The small molecule below binds the protein below.
Small molecule (SMILES): CC(=O)N[C@@H]1[C@@H](O)[C@H](O)[C@@H](CO)O[C@H]1O

Binding-site contacts:
Ligand atom C2 contacts residue ASN254 of chain 1.A at 2.5 Å.
Ligand atom C4 contacts residue ASN254 of chain 1.A at 4.3 Å.
Ligand atom O7 contacts residue HIS252 of chain 1.A at 4.3 Å.
Ligand atom C8 contacts residue LYS253 of chain 1.A at 3.5 Å.
Ligand atom O5 contacts residue ASN254 of chain 1.A at 2.5 Å (h-bond).
Ligand atom O7 contacts residue LYS253 of chain 1.A at 4.5 Å.
Ligand atom C3 contacts residue ASN254 of chain 1.A at 3.8 Å.
Ligand atom C8 contacts residue ASN254 of chain 1.A at 4.2 Å.
Ligand atom C7 contacts residue TYR251 of chain 1.A at 3.9 Å (hydrophobic).
Ligand atom C7 contacts residue ASN254 of chain 1.A at 3.3 Å.
Ligand atom C8 contacts residue HIS252 of chain 1.A at 4.4 Å.
Ligand atom O7 contacts residue TYR251 of chain 1.A at 2.9 Å (h-bond).
Ligand atom C5 contacts residue ASN254 of chain 1.A at 3.7 Å.
Ligand atom C8 contacts residue TYR251 of chain 1.A at 4.3 Å (hydrophobic).
Ligand atom C1 contacts residue ASN254 of chain 1.A at 1.4 Å.
Ligand atom N2 contacts residue ASN254 of chain 1.A at 2.9 Å (h-bond).
Ligand atom O7 contacts residue ASN254 of chain 1.A at 3.3 Å (h-bond).
Ligand atom C7 contacts residue LYS253 of chain 1.A at 4.3 Å.

Sequence of chain 1.A:
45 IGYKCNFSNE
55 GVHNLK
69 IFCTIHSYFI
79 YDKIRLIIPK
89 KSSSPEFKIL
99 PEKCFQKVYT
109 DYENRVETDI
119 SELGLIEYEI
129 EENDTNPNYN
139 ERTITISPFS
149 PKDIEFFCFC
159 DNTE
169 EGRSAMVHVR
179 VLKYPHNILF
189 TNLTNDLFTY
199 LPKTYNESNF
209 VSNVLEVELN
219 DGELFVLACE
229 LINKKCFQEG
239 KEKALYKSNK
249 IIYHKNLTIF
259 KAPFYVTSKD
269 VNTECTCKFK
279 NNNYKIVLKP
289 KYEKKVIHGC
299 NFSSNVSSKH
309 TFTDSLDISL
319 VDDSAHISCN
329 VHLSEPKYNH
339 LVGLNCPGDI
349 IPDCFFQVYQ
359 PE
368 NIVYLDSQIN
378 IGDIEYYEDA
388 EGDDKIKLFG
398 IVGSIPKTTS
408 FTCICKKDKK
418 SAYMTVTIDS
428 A